Sequence of chain 3.B:
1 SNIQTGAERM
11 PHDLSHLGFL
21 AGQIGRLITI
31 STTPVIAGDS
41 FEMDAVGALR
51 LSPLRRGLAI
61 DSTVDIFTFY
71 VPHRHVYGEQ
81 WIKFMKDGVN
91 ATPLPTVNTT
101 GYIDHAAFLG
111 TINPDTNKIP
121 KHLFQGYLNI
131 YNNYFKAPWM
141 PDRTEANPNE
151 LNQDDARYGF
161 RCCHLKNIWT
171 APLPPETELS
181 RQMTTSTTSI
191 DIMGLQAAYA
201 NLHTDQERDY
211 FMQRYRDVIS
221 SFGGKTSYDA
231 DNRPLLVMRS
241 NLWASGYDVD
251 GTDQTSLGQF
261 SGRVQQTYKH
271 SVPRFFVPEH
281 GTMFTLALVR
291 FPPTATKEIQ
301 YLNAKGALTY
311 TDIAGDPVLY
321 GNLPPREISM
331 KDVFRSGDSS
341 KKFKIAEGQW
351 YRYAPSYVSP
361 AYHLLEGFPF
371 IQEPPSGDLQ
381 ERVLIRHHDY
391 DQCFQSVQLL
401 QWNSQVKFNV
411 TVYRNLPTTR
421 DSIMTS

Sequence of chain 3.D:
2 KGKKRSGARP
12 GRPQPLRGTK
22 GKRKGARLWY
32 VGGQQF

Binding-site contacts:
Ligand atom N7 contacts residue GLY26 of chain 3.D at 2.7 Å.
Ligand atom O5' contacts residue ARG28 of chain 3.D at 3.1 Å (salt-bridge).
Ligand atom C4' contacts residue THR5 of chain 1.B at 2.6 Å.
Ligand atom P contacts residue PHE211 of chain 3.B at 3.5 Å.
Ligand atom C5 contacts residue GLY26 of chain 3.D at 3.5 Å.
Ligand atom C2 contacts residue SER221 of chain 3.B at 3.7 Å.
Ligand atom N7 contacts residue ALA27 of chain 3.D at 1.6 Å.
Ligand atom OP1 contacts residue PHE211 of chain 3.B at 2.1 Å.
Ligand atom N6 contacts residue ASP217 of chain 3.B at 2.8 Å (salt-bridge).
Ligand atom C6 contacts residue ALA7 of chain 1.B at 2.7 Å (hydrophobic).
Ligand atom C1' contacts residue GLY6 of chain 1.B at 2.9 Å.
Ligand atom C5' contacts residue ARG28 of chain 3.D at 2.8 Å.
Ligand atom C8 contacts residue ALA27 of chain 3.D at 2.0 Å (hydrophobic).
Ligand atom O4' contacts residue GLY6 of chain 1.B at 2.9 Å.
Ligand atom O3' contacts residue THR5 of chain 1.B at 3.1 Å (h-bond).
Ligand atom C5 contacts residue ALA27 of chain 3.D at 2.9 Å (hydrophobic).
Ligand atom O5' contacts residue TYR31 of chain 3.D at 2.2 Å (h-bond).
Ligand atom P contacts residue ARG28 of chain 3.D at 3.4 Å.
Ligand atom C5' contacts residue TYR31 of chain 3.D at 3.0 Å (hydrophobic).
Ligand atom P contacts residue TYR31 of chain 3.D at 3.5 Å.
Ligand atom C5' contacts residue THR5 of chain 1.B at 3.1 Å.
Ligand atom N6 contacts residue GLY26 of chain 3.D at 3.1 Å.
Ligand atom P contacts residue GLU207 of chain 3.B at 3.4 Å.
Ligand atom N1 contacts residue SER221 of chain 3.B at 3.6 Å.
Ligand atom C6 contacts residue ALA27 of chain 3.D at 3.5 Å (hydrophobic).
Ligand atom C4 contacts residue ALA27 of chain 3.D at 3.5 Å (hydrophobic).
Ligand atom C5 contacts residue GLU8 of chain 1.B at 3.6 Å.
Ligand atom C3' contacts residue GLY6 of chain 1.B at 3.2 Å.
Ligand atom C4' contacts residue GLY6 of chain 1.B at 3.1 Å.
Ligand atom C5 contacts residue ALA7 of chain 1.B at 2.7 Å (hydrophobic).
Ligand atom O3' contacts residue GLY6 of chain 1.B at 2.3 Å (h-bond).
Ligand atom C3' contacts residue THR5 of chain 1.B at 3.2 Å.
Ligand atom C1' contacts residue ALA7 of chain 1.B at 3.6 Å (hydrophobic).
Ligand atom O3' contacts residue TYR31 of chain 3.D at 3.2 Å (h-bond).
Ligand atom OP2 contacts residue GLU207 of chain 3.B at 2.0 Å (salt-bridge).
Ligand atom N7 contacts residue ARG28 of chain 3.D at 3.6 Å (salt-bridge).
Ligand atom N6 contacts residue ALA27 of chain 3.D at 3.2 Å (h-bond).
Ligand atom C8 contacts residue ARG28 of chain 3.D at 3.1 Å.
Ligand atom OP1 contacts residue ARG28 of chain 3.D at 2.7 Å (salt-bridge).
Ligand atom N9 contacts residue ALA27 of chain 3.D at 3.1 Å.

The protein below binds the small molecule below.
Small molecule (SMILES): N=c1ccn([C@H]2C[C@H](O)[C@@H](CO[P](=O)(O)O[C@H]3C[C@H](n4cnc5c(N)ncnc54)O[C@@H]3CO[P](=O)(O)O[C@H]3C[C@H](n4cnc5c(N)ncnc54)O[C@@H]3CO[P](=O)(O)O[C@H]3C[C@H](n4cnc5c(N)ncnc54)O[C@@H]3COP(=O)(O)O)O2)c(=O)[nH]1

Sequence of chain 1.B:
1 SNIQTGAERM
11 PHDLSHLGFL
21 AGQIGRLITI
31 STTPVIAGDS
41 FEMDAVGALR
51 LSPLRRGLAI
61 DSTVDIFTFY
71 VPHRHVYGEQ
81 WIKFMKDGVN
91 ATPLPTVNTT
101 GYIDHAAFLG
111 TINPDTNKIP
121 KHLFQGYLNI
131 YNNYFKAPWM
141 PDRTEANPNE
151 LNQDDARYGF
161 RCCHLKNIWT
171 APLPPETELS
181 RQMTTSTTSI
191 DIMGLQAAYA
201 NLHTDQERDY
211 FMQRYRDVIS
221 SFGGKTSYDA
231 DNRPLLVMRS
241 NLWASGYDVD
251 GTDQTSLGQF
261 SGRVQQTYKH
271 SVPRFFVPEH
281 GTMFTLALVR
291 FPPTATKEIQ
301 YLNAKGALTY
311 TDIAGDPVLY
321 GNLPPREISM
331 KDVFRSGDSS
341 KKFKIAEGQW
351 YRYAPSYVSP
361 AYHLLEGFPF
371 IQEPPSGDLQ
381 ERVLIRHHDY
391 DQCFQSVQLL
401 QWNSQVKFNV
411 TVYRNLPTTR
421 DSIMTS